Binding-site contacts:
Ligand atom C9 contacts residue TYR148 of chain 2.A at 3.9 Å (hydrophobic).
Ligand atom O contacts residue PHE110 of chain 2.A at 3.8 Å.
Ligand atom C4 contacts residue MET142 of chain 2.A at 3.5 Å (hydrophobic).
Ligand atom C3 contacts residue ASN176 of chain 2.A at 3.5 Å.
Ligand atom C4 contacts residue PHE110 of chain 2.A at 3.9 Å (hydrophobic).
Ligand atom C9 contacts residue THR149 of chain 2.A at 3.6 Å.
Ligand atom C2 contacts residue ASN179 of chain 2.A at 3.7 Å.
Ligand atom C10 contacts residue THR149 of chain 2.A at 4.0 Å.
Ligand atom C3 contacts residue TRP145 of chain 2.A at 3.8 Å (hydrophobic).
Ligand atom C11 contacts residue TRP207 of chain 2.A at 3.8 Å (hydrophobic).
Ligand atom C8 contacts residue THR149 of chain 2.A at 3.4 Å.
Ligand atom N contacts residue ASN179 of chain 2.A at 3.9 Å.
Ligand atom C7 contacts residue TRP207 of chain 2.A at 4.0 Å (hydrophobic).
Ligand atom C7 contacts residue PHE110 of chain 2.A at 3.9 Å (hydrophobic).
Ligand atom C2 contacts residue ASN176 of chain 2.A at 3.8 Å.
Ligand atom N contacts residue ASN176 of chain 2.A at 3.0 Å (h-bond).
Ligand atom N contacts residue PHE110 of chain 2.A at 4.0 Å.
Ligand atom C6 contacts residue ASN179 of chain 2.A at 3.6 Å.
Ligand atom C6 contacts residue TRP207 of chain 2.A at 3.5 Å (hydrophobic).
Ligand atom C10 contacts residue TRP103 of chain 2.A at 4.1 Å (hydrophobic).
Ligand atom C6 contacts residue ASN176 of chain 2.A at 3.8 Å.
Ligand atom C1 contacts residue GLU180 of chain 2.A at 3.8 Å.
Ligand atom C11 contacts residue ILE107 of chain 2.A at 4.1 Å (hydrophobic).
Ligand atom C1 contacts residue ASN179 of chain 2.A at 3.6 Å.
Ligand atom C5 contacts residue ASN176 of chain 2.A at 3.8 Å.
Ligand atom C9 contacts residue LEU87 of chain 2.A at 3.9 Å (hydrophobic).
Ligand atom C6 contacts residue ILE107 of chain 2.A at 4.1 Å (hydrophobic).
Ligand atom C5 contacts residue PHE110 of chain 2.A at 3.9 Å (hydrophobic).
Ligand atom C1 contacts residue PHE110 of chain 2.A at 4.1 Å (hydrophobic).
Ligand atom C3 contacts residue PHE110 of chain 2.A at 4.0 Å (hydrophobic).
Ligand atom C8 contacts residue ASN176 of chain 2.A at 3.6 Å.
Ligand atom C11 contacts residue GLY106 of chain 2.A at 4.1 Å.
Ligand atom C contacts residue TRP138 of chain 2.A at 4.0 Å (hydrophobic).
Ligand atom C1 contacts residue LEU183 of chain 2.A at 4.0 Å (hydrophobic).
Ligand atom C4 contacts residue TRP138 of chain 2.A at 4.0 Å (hydrophobic).
Ligand atom O contacts residue ASN179 of chain 2.A at 2.9 Å (h-bond).
Ligand atom C5 contacts residue ASN179 of chain 2.A at 3.5 Å.
Ligand atom C8 contacts residue PHE110 of chain 2.A at 4.0 Å (hydrophobic).
Ligand atom C4 contacts residue TRP145 of chain 2.A at 3.5 Å (hydrophobic).
Ligand atom C contacts residue GLU180 of chain 2.A at 3.9 Å.

This small molecule binds to this protein.
Small molecule (SMILES): O=C(NCC1CCCC1)C1CCCC1

Sequence of chain 2.A:
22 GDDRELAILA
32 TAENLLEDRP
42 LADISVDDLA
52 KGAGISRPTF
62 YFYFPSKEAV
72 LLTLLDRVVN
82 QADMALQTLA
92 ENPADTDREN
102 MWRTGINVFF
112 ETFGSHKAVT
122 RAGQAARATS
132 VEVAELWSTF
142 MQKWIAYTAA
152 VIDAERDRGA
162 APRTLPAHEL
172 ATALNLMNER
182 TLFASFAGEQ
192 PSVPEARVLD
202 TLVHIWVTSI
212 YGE